This small molecule binds to this protein.
Small molecule (SMILES): Cc1ccncc1NC(=O)Cc1cccc(Cl)c1

Binding-site contacts:
Ligand atom C1 contacts residue ASN142 of chain 1.A at 3.9 Å.
Ligand atom C4 contacts residue GLU166 of chain 1.A at 3.7 Å.
Ligand atom CL contacts residue HIS164 of chain 1.A at 3.8 Å.
Ligand atom C11 contacts residue MET49 of chain 1.A at 3.4 Å (hydrophobic).
Ligand atom C11 contacts residue ARG188 of chain 1.A at 3.8 Å.
Ligand atom C12 contacts residue MET165 of chain 1.A at 3.8 Å (hydrophobic).
Ligand atom C11 contacts residue MET165 of chain 1.A at 3.7 Å (hydrophobic).
Ligand atom CL contacts residue HIS41 of chain 1.A at 3.4 Å.
Ligand atom C contacts residue ASN142 of chain 1.A at 3.8 Å.
Ligand atom C13 contacts residue HIS164 of chain 1.A at 3.4 Å.
Ligand atom C5 contacts residue CYS145 of chain 1.A at 4.0 Å (hydrophobic).
Ligand atom C2 contacts residue ASN142 of chain 1.A at 3.9 Å.
Ligand atom N contacts residue PHE140 of chain 1.A at 3.8 Å.
Ligand atom CL contacts residue MET165 of chain 1.A at 3.8 Å.
Ligand atom C3 contacts residue PHE140 of chain 1.A at 3.2 Å (hydrophobic).
Ligand atom C10 contacts residue ARG188 of chain 1.A at 4.0 Å.
Ligand atom O contacts residue MET165 of chain 1.A at 3.5 Å.
Ligand atom C10 contacts residue GLN189 of chain 1.A at 3.5 Å.
Ligand atom C3 contacts residue LEU141 of chain 1.A at 3.9 Å (hydrophobic).
Ligand atom N contacts residue GLU166 of chain 1.A at 3.6 Å.
Ligand atom C10 contacts residue MET49 of chain 1.A at 3.7 Å (hydrophobic).
Ligand atom C3 contacts residue HIS163 of chain 1.A at 3.8 Å.
Ligand atom C12 contacts residue MET49 of chain 1.A at 3.6 Å (hydrophobic).
Ligand atom C3 contacts residue GLU166 of chain 1.A at 3.4 Å.
Ligand atom N contacts residue SER144 of chain 1.A at 3.9 Å.
Ligand atom C2 contacts residue PHE140 of chain 1.A at 3.6 Å (hydrophobic).
Ligand atom C1 contacts residue LEU141 of chain 1.A at 4.0 Å (hydrophobic).
Ligand atom C2 contacts residue GLU166 of chain 1.A at 3.5 Å.
Ligand atom N contacts residue HIS163 of chain 1.A at 2.7 Å (h-bond).
Ligand atom N1 contacts residue CYS145 of chain 1.A at 3.7 Å.
Ligand atom C4 contacts residue HIS163 of chain 1.A at 3.2 Å.
Ligand atom C13 contacts residue HIS41 of chain 1.A at 3.8 Å.
Ligand atom C9 contacts residue GLN189 of chain 1.A at 3.4 Å.
Ligand atom O contacts residue HIS164 of chain 1.A at 4.0 Å.
Ligand atom C1 contacts residue GLU166 of chain 1.A at 4.0 Å.
Ligand atom C4 contacts residue CYS145 of chain 1.A at 3.7 Å (hydrophobic).
Ligand atom O contacts residue GLU166 of chain 1.A at 3.1 Å (salt-bridge).
Ligand atom C2 contacts residue LEU141 of chain 1.A at 3.6 Å (hydrophobic).
Ligand atom CL contacts residue ASP187 of chain 1.A at 3.2 Å.
Ligand atom C12 contacts residue HIS164 of chain 1.A at 4.0 Å.

Sequence of chain 1.A:
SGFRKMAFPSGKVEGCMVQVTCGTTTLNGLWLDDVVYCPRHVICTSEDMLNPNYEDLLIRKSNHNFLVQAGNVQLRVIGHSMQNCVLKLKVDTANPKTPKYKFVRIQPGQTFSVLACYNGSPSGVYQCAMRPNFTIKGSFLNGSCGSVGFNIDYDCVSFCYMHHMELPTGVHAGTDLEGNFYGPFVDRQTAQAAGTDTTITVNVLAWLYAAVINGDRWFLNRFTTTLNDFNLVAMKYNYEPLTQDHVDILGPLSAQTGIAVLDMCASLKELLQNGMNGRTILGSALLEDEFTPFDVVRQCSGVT